Sequence of chain 2.A:
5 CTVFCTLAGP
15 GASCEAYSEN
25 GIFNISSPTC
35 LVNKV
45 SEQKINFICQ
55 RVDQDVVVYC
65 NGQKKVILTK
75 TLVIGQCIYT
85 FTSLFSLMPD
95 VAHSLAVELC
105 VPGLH

Binding-site contacts:
Ligand atom O2 contacts residue PHE8 of chain 2.A at 3.4 Å.
Ligand atom N3 contacts residue VAL70 of chain 2.A at 2.7 Å (h-bond).
Ligand atom OP1 contacts residue LYS69 of chain 2.A at 2.4 Å (salt-bridge).
Ligand atom O4' contacts residue VAL105 of chain 2.A at 3.5 Å.
Ligand atom OP1 contacts residue GLN54 of chain 4.A at 3.1 Å (h-bond).
Ligand atom O4 contacts residue GLY79 of chain 2.A at 3.6 Å.
Ligand atom O2 contacts residue ASP57 of chain 4.A at 3.4 Å (salt-bridge).
Ligand atom O2' contacts residue GLN54 of chain 4.A at 3.0 Å (h-bond).
Ligand atom N3 contacts residue ASP57 of chain 4.A at 2.8 Å (salt-bridge).
Ligand atom O2 contacts residue CYS9 of chain 2.A at 2.8 Å (h-bond).
Ligand atom C6 contacts residue VAL105 of chain 2.A at 3.6 Å (hydrophobic).
Ligand atom O2' contacts residue VAL7 of chain 2.A at 2.5 Å (h-bond).
Ligand atom O2 contacts residue ILE71 of chain 2.A at 3.3 Å.
Ligand atom N3 contacts residue CYS9 of chain 2.A at 2.9 Å (h-bond).
Ligand atom P contacts residue ARG55 of chain 4.A at 3.6 Å.
Ligand atom O4 contacts residue LEU72 of chain 2.A at 3.1 Å (h-bond).
Ligand atom O4 contacts residue PRO14 of chain 4.A at 3.3 Å.
Ligand atom O5' contacts residue GLN67 of chain 2.A at 3.4 Å (h-bond).
Ligand atom O4 contacts residue VAL70 of chain 2.A at 3.5 Å (h-bond).
Ligand atom O2' contacts residue PRO14 of chain 4.A at 3.4 Å.
Ligand atom N3 contacts residue VAL101 of chain 2.A at 3.5 Å.
Ligand atom O4 contacts residue THR75 of chain 2.A at 2.9 Å (h-bond).
Ligand atom O5' contacts residue LYS69 of chain 2.A at 3.3 Å (salt-bridge).
Ligand atom C2' contacts residue GLN54 of chain 4.A at 3.6 Å.
Ligand atom O3' contacts residue VAL7 of chain 2.A at 3.2 Å (h-bond).
Ligand atom O3' contacts residue VAL105 of chain 2.A at 3.4 Å.
Ligand atom C2 contacts residue VAL70 of chain 2.A at 3.4 Å (hydrophobic).
Ligand atom N3 contacts residue LEU76 of chain 2.A at 3.4 Å.
Ligand atom OP2 contacts residue THR6 of chain 2.A at 3.4 Å.
Ligand atom OP2 contacts residue LYS69 of chain 2.A at 3.1 Å.
Ligand atom OP2 contacts residue VAL7 of chain 2.A at 3.1 Å (h-bond).
Ligand atom OP2 contacts residue ARG55 of chain 4.A at 2.8 Å (salt-bridge).
Ligand atom O2 contacts residue VAL70 of chain 2.A at 3.3 Å (h-bond).
Ligand atom C4 contacts residue VAL70 of chain 2.A at 3.5 Å (hydrophobic).
Ligand atom C2 contacts residue ASP57 of chain 4.A at 3.5 Å.
Ligand atom C2' contacts residue VAL7 of chain 2.A at 3.5 Å (hydrophobic).
Ligand atom C2 contacts residue CYS9 of chain 2.A at 3.6 Å (hydrophobic).
Ligand atom O2' contacts residue PHE8 of chain 2.A at 3.4 Å.
Ligand atom P contacts residue LYS69 of chain 2.A at 3.4 Å.
Ligand atom OP1 contacts residue ARG55 of chain 4.A at 3.1 Å (salt-bridge).

Sequence of chain 4.A:
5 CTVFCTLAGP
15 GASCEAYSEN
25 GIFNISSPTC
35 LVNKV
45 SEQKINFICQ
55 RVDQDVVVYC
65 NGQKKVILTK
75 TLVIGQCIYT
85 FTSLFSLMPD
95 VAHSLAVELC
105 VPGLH

The small molecule below binds the protein below.
Small molecule (SMILES): O=c1ccn([C@@H]2O[C@H](CO[P](=O)(O)O[C@H]3[C@@H](O)[C@H](n4ccc(=O)[nH]c4=O)O[C@@H]3CO[P](=O)(O)O[C@H]3[C@@H](O)[C@H](n4ccc(=O)[nH]c4=O)O[C@@H]3COP(=O)(O)O)[C@@H](OP(=O)(O)O)[C@H]2O)c(=O)[nH]1